Sequence of chain 1.O:
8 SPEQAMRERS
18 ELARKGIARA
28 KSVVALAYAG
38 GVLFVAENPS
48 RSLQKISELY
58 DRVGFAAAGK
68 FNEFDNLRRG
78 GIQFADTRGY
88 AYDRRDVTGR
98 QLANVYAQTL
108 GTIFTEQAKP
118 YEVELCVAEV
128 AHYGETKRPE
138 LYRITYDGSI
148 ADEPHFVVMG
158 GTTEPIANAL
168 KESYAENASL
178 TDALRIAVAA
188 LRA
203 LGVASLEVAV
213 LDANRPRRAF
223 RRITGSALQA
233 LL

Sequence of chain 1.N:
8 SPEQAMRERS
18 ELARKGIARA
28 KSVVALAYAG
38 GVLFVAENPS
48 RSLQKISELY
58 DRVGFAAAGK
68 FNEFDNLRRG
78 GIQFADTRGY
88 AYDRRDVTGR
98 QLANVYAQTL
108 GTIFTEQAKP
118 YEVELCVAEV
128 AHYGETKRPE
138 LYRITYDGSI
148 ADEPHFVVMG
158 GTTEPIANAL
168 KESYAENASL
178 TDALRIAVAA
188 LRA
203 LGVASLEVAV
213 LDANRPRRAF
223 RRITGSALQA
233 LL

A protein and the small-molecule ligand that binds it are described below.
Small molecule (SMILES): CC(C)C[C@H](NC(=O)[C@H](Cc1ccc(O)cc1)NC(=O)[C@H](CCC(N)=O)NC(=O)CN)C(=O)O

Binding-site contacts:
Ligand atom CA contacts residue LYS52 of chain 1.O at 3.3 Å.
Ligand atom CA contacts residue ASP144 of chain 1.N at 4.0 Å.
Ligand atom CE2 contacts residue GLU119 of chain 1.O at 2.5 Å.
Ligand atom CB contacts residue SER146 of chain 1.N at 3.5 Å.
Ligand atom CB contacts residue ARG26 of chain 1.O at 3.8 Å.
Ligand atom CA contacts residue SER146 of chain 1.N at 3.7 Å.
Ligand atom CE2 contacts residue ARG26 of chain 1.O at 3.7 Å.
Ligand atom CE2 contacts residue GLY23 of chain 1.O at 3.8 Å.
Ligand atom CZ contacts residue ARG26 of chain 1.O at 3.5 Å.
Ligand atom OXT contacts residue LYS28 of chain 1.O at 4.0 Å.
Ligand atom O contacts residue LYS52 of chain 1.O at 3.6 Å.
Ligand atom N contacts residue SER146 of chain 1.N at 3.4 Å (h-bond).
Ligand atom O contacts residue GLY66 of chain 1.O at 1.5 Å (h-bond).
Ligand atom CB contacts residue LYS52 of chain 1.O at 3.4 Å.
Ligand atom CZ contacts residue GLU119 of chain 1.O at 2.7 Å.
Ligand atom C contacts residue GLY66 of chain 1.O at 3.8 Å.
Ligand atom C contacts residue LYS52 of chain 1.O at 2.6 Å.
Ligand atom O contacts residue LYS67 of chain 1.O at 3.3 Å (salt-bridge).
Ligand atom N contacts residue LYS67 of chain 1.O at 4.0 Å.
Ligand atom O contacts residue LYS67 of chain 1.O at 3.7 Å.
Ligand atom CB contacts residue GLY66 of chain 1.O at 4.0 Å.
Ligand atom NE2 contacts residue LEU50 of chain 1.O at 3.6 Å.
Ligand atom OXT contacts residue LYS52 of chain 1.O at 1.5 Å (salt-bridge).
Ligand atom CD1 contacts residue ARG26 of chain 1.O at 3.8 Å.
Ligand atom CD2 contacts residue GLU119 of chain 1.O at 3.8 Å.
Ligand atom CD2 contacts residue GLY23 of chain 1.O at 3.8 Å.
Ligand atom C contacts residue GLY66 of chain 1.O at 2.5 Å.
Ligand atom OXT contacts residue GLY66 of chain 1.O at 3.5 Å (h-bond).
Ligand atom O contacts residue ALA65 of chain 1.O at 3.8 Å.
Ligand atom NE2 contacts residue ILE147 of chain 1.N at 3.9 Å.
Ligand atom CE1 contacts residue GLU119 of chain 1.O at 4.0 Å.
Ligand atom C contacts residue ALA27 of chain 1.O at 4.0 Å (hydrophobic).
Ligand atom N contacts residue GLY66 of chain 1.O at 2.6 Å (h-bond).
Ligand atom O contacts residue PHE68 of chain 1.O at 4.0 Å.
Ligand atom CG contacts residue ARG26 of chain 1.O at 4.0 Å.
Ligand atom CE1 contacts residue ARG26 of chain 1.O at 3.6 Å.
Ligand atom CA contacts residue GLY66 of chain 1.O at 3.1 Å.
Ligand atom CD2 contacts residue ARG26 of chain 1.O at 3.9 Å.
Ligand atom OH contacts residue GLU119 of chain 1.O at 2.2 Å (salt-bridge).
Ligand atom O contacts residue ALA27 of chain 1.O at 3.7 Å.